The small molecule below binds the protein below.
Small molecule (SMILES): NS(=O)(=O)c1ccc(C(=O)Cn2cnc3ccccc32)cc1Cl

Sequence of chain 1.A:
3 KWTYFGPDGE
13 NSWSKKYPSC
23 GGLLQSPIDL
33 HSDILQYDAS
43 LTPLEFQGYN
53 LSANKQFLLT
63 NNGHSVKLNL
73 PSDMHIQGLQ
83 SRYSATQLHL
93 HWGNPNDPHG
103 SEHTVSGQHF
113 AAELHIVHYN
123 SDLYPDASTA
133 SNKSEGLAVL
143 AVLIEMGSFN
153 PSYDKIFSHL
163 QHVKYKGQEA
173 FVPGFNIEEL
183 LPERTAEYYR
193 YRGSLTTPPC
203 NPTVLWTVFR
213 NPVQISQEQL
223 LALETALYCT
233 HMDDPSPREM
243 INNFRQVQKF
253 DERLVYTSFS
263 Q

Binding-site contacts:
Ligand atom C2 contacts residue EDO1 of chain 1.G at 3.5 Å.
Ligand atom C3 contacts residue THR199 of chain 1.A at 3.5 Å.
Ligand atom O8 contacts residue VAL119 of chain 1.A at 3.8 Å.
Ligand atom C1 contacts residue HIS91 of chain 1.A at 3.9 Å.
Ligand atom N10 contacts residue HIS93 of chain 1.A at 3.4 Å (h-bond).
Ligand atom C4 contacts residue LEU197 of chain 1.A at 3.8 Å (hydrophobic).
Ligand atom N10 contacts residue HIS117 of chain 1.A at 3.3 Å (h-bond).
Ligand atom CL1 contacts residue VAL206 of chain 1.A at 3.9 Å.
Ligand atom C2 contacts residue HIS91 of chain 1.A at 3.7 Å.
Ligand atom C13 contacts residue EDO1 of chain 1.H at 3.3 Å.
Ligand atom CL1 contacts residue VAL119 of chain 1.A at 3.8 Å.
Ligand atom C16 contacts residue EDO1 of chain 1.H at 3.5 Å.
Ligand atom O8 contacts residue ZN1 of chain 1.E at 3.0 Å.
Ligand atom C2 contacts residue THR199 of chain 1.A at 3.2 Å.
Ligand atom N10 contacts residue THR198 of chain 1.A at 2.9 Å (h-bond).
Ligand atom O8 contacts residue VAL141 of chain 1.A at 3.8 Å.
Ligand atom C20 contacts residue PRO201 of chain 1.A at 3.7 Å (hydrophobic).
Ligand atom C6 contacts residue LEU197 of chain 1.A at 3.7 Å (hydrophobic).
Ligand atom O8 contacts residue HIS117 of chain 1.A at 3.2 Å (h-bond).
Ligand atom O8 contacts residue HIS91 of chain 1.A at 3.5 Å.
Ligand atom C21 contacts residue PRO201 of chain 1.A at 3.7 Å (hydrophobic).
Ligand atom O8 contacts residue TRP208 of chain 1.A at 3.7 Å.
Ligand atom N10 contacts residue ZN1 of chain 1.E at 1.9 Å.
Ligand atom C6 contacts residue VAL119 of chain 1.A at 3.9 Å (hydrophobic).
Ligand atom C3 contacts residue EDO1 of chain 1.G at 3.4 Å.
Ligand atom N14 contacts residue EDO1 of chain 1.H at 3.9 Å.
Ligand atom O9 contacts residue THR198 of chain 1.A at 2.9 Å (h-bond).
Ligand atom S7 contacts residue ZN1 of chain 1.E at 3.0 Å.
Ligand atom C22 contacts residue SER133 of chain 1.A at 3.6 Å.
Ligand atom CL1 contacts residue VAL141 of chain 1.A at 3.3 Å.
Ligand atom S7 contacts residue THR198 of chain 1.A at 3.8 Å.
Ligand atom CL1 contacts residue LEU197 of chain 1.A at 3.8 Å.
Ligand atom N10 contacts residue HIS91 of chain 1.A at 3.2 Å (h-bond).
Ligand atom C5 contacts residue VAL119 of chain 1.A at 3.9 Å (hydrophobic).
Ligand atom C21 contacts residue SER133 of chain 1.A at 3.4 Å.
Ligand atom S7 contacts residue HIS117 of chain 1.A at 3.8 Å.
Ligand atom C5 contacts residue LEU197 of chain 1.A at 3.6 Å (hydrophobic).
Ligand atom O9 contacts residue TRP208 of chain 1.A at 3.4 Å.
Ligand atom O9 contacts residue LEU197 of chain 1.A at 3.3 Å.
Ligand atom C23 contacts residue SER130 of chain 1.A at 3.8 Å.